Sequence of chain 1.C:
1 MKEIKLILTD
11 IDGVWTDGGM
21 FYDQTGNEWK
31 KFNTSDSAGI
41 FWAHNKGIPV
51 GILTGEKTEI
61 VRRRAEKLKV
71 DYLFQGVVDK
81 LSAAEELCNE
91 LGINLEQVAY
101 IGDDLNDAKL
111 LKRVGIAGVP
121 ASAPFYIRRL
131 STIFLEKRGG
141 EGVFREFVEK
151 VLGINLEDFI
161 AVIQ

Sequence of chain 1.A:
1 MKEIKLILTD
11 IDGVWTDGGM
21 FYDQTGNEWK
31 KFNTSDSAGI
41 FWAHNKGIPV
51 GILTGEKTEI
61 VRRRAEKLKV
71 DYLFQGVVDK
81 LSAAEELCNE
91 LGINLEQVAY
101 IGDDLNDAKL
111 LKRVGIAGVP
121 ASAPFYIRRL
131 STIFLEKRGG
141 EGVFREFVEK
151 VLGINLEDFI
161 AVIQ

A small-molecule ligand and the protein it binds are described below.
Small molecule (SMILES): CC(=O)N[C@H]1[C@H]([C@H](O)[C@H](O)CO)O[C@](O)(C(=O)O)C[C@@H]1O

Binding-site contacts:
Ligand atom C5 contacts residue SER37 of chain 1.A at 3.6 Å.
Ligand atom C4 contacts residue SER37 of chain 1.A at 4.0 Å.
Ligand atom O1A contacts residue SER37 of chain 1.A at 3.7 Å.
Ligand atom O1A contacts residue THR34 of chain 1.A at 3.0 Å (h-bond).
Ligand atom O8 contacts residue GLU56 of chain 1.C at 2.7 Å (salt-bridge).
Ligand atom O4 contacts residue SER37 of chain 1.A at 4.0 Å.
Ligand atom O9 contacts residue GLU56 of chain 1.C at 3.6 Å.
Ligand atom C7 contacts residue GLU56 of chain 1.C at 3.9 Å.
Ligand atom O8 contacts residue GLY55 of chain 1.C at 3.6 Å.
Ligand atom O6 contacts residue THR34 of chain 1.A at 3.3 Å (h-bond).
Ligand atom O6 contacts residue SER37 of chain 1.A at 4.0 Å.
Ligand atom O1A contacts residue LEU68 of chain 1.A at 4.0 Å.
Ligand atom C3 contacts residue SER37 of chain 1.A at 3.8 Å.
Ligand atom C2 contacts residue LYS67 of chain 1.A at 4.0 Å.
Ligand atom O1B contacts residue GLU56 of chain 1.C at 4.0 Å.
Ligand atom O9 contacts residue THR54 of chain 1.C at 3.8 Å.
Ligand atom C1 contacts residue ARG64 of chain 1.A at 3.4 Å.
Ligand atom O1A contacts residue ARG64 of chain 1.A at 2.9 Å (salt-bridge).
Ligand atom O6 contacts residue GLU56 of chain 1.C at 3.2 Å (salt-bridge).
Ligand atom O2 contacts residue LYS67 of chain 1.A at 3.0 Å (salt-bridge).
Ligand atom C1 contacts residue GLU56 of chain 1.C at 4.0 Å.
Ligand atom C1 contacts residue LYS67 of chain 1.A at 3.8 Å.
Ligand atom O1B contacts residue LYS67 of chain 1.A at 2.9 Å (salt-bridge).
Ligand atom C1 contacts residue THR34 of chain 1.A at 3.9 Å.
Ligand atom O9 contacts residue VN41 of chain 1.W at 2.1 Å.
Ligand atom O1A contacts residue MET20 of chain 1.C at 3.6 Å (h-bond).
Ligand atom O9 contacts residue ASP12 of chain 1.C at 3.0 Å (salt-bridge).
Ligand atom O1B contacts residue ARG64 of chain 1.A at 2.8 Å (salt-bridge).
Ligand atom C7 contacts residue THR34 of chain 1.A at 4.0 Å.
Ligand atom C2 contacts residue GLU56 of chain 1.C at 3.3 Å.
Ligand atom O1B contacts residue MET20 of chain 1.C at 3.3 Å (h-bond).
Ligand atom O7 contacts residue THR34 of chain 1.A at 3.0 Å (h-bond).
Ligand atom C1 contacts residue MET20 of chain 1.C at 3.8 Å (hydrophobic).
Ligand atom O7 contacts residue SER37 of chain 1.A at 3.9 Å.
Ligand atom C3 contacts residue LEU68 of chain 1.A at 3.9 Å (hydrophobic).
Ligand atom O2 contacts residue GLU56 of chain 1.C at 2.4 Å (salt-bridge).
Ligand atom C6 contacts residue GLU56 of chain 1.C at 3.4 Å.
Ligand atom C1 contacts residue LEU68 of chain 1.A at 3.9 Å (hydrophobic).
Ligand atom C8 contacts residue GLU56 of chain 1.C at 3.0 Å.
Ligand atom C9 contacts residue VN41 of chain 1.W at 2.7 Å.